Binding-site contacts:
Ligand atom C7 contacts residue ASN240 of chain 4.F at 3.2 Å.
Ligand atom C1 contacts residue ASN240 of chain 4.F at 1.5 Å.
Ligand atom O7 contacts residue GLY239 of chain 4.F at 3.6 Å.
Ligand atom N2 contacts residue ASN240 of chain 4.F at 2.8 Å (h-bond).
Ligand atom C4 contacts residue ASN240 of chain 4.F at 4.3 Å.
Ligand atom C8 contacts residue ASN240 of chain 4.F at 3.9 Å.
Ligand atom O5 contacts residue ASN240 of chain 4.F at 2.4 Å (h-bond).
Ligand atom C5 contacts residue ASN240 of chain 4.F at 3.7 Å.
Ligand atom C2 contacts residue ASN240 of chain 4.F at 2.5 Å.
Ligand atom O7 contacts residue ASN240 of chain 4.F at 3.0 Å (h-bond).
Ligand atom C3 contacts residue ASN240 of chain 4.F at 3.7 Å.

Sequence of chain 4.F:
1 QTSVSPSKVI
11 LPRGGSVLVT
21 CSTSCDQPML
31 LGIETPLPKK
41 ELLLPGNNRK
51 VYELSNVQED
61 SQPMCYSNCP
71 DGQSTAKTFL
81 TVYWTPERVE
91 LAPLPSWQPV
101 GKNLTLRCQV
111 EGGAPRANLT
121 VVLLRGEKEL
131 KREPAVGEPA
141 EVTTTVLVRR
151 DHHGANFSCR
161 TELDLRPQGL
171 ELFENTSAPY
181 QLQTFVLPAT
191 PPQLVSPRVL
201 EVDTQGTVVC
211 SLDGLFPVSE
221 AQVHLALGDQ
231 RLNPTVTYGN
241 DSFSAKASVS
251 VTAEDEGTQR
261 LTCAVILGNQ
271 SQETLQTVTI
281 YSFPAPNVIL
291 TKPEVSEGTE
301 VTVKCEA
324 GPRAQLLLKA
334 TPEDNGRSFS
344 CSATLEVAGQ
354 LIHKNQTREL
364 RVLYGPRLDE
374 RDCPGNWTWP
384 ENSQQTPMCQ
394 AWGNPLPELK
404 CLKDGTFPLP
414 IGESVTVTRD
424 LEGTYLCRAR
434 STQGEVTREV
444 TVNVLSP

The small molecule below binds the protein below.
Small molecule (SMILES): CC(=O)N[C@@H]1[C@@H](O)[C@H](O)[C@@H](CO)O[C@H]1O